This small molecule binds to this protein.
Small molecule (SMILES): CCCCCC(=O)Oc1ccc([N+](=O)[O-])cc1

Sequence of chain 1.D:
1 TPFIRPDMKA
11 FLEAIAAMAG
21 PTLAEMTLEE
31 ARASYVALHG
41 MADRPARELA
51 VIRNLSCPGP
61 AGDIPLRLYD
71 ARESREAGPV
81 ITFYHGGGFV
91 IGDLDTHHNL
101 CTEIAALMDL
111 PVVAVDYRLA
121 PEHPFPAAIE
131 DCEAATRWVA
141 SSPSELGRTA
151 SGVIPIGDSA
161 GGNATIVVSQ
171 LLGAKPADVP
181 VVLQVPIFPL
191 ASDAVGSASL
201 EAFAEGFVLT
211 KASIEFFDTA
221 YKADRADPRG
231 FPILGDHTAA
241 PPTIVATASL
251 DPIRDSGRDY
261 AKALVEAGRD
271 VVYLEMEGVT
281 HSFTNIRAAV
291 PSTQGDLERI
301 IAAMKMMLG

Binding-site contacts:
Ligand atom OAB contacts residue HIS281 of chain 1.D at 3.3 Å.
Ligand atom CAP contacts residue PHE217 of chain 1.D at 4.0 Å (hydrophobic).
Ligand atom OAA contacts residue TYR35 of chain 1.D at 3.9 Å.
Ligand atom CAN contacts residue GLY88 of chain 1.D at 2.8 Å.
Ligand atom CAN contacts residue SER159 of chain 1.D at 2.8 Å.
Ligand atom CAI contacts residue GLY87 of chain 1.D at 3.9 Å.
Ligand atom CAF contacts residue LEU209 of chain 1.D at 3.9 Å (hydrophobic).
Ligand atom OAA contacts residue SER159 of chain 1.D at 3.6 Å (h-bond).
Ligand atom CAL contacts residue GLY87 of chain 1.D at 3.6 Å.
Ligand atom CAG contacts residue TYR35 of chain 1.D at 3.5 Å (hydrophobic).
Ligand atom CAK contacts residue HIS281 of chain 1.D at 3.9 Å.
Ligand atom CAK contacts residue TYR35 of chain 1.D at 3.8 Å (hydrophobic).
Ligand atom CAM contacts residue LEU209 of chain 1.D at 3.5 Å (hydrophobic).
Ligand atom CAH contacts residue VAL208 of chain 1.D at 3.7 Å (hydrophobic).
Ligand atom CAL contacts residue GLY88 of chain 1.D at 3.6 Å.
Ligand atom CAO contacts residue GLY88 of chain 1.D at 3.8 Å.
Ligand atom CAI contacts residue PHE217 of chain 1.D at 3.5 Å (hydrophobic).
Ligand atom OAA contacts residue HIS281 of chain 1.D at 3.6 Å.
Ligand atom CAO contacts residue ALA160 of chain 1.D at 4.0 Å (hydrophobic).
Ligand atom CAP contacts residue LEU209 of chain 1.D at 3.8 Å (hydrophobic).
Ligand atom CAQ contacts residue GLY88 of chain 1.D at 3.1 Å.
Ligand atom CAN contacts residue GLY87 of chain 1.D at 3.1 Å.
Ligand atom CAL contacts residue HIS281 of chain 1.D at 3.6 Å.
Ligand atom CAP contacts residue HIS281 of chain 1.D at 4.1 Å.
Ligand atom CAQ contacts residue SER159 of chain 1.D at 2.9 Å.
Ligand atom NAE contacts residue SER159 of chain 1.D at 4.0 Å.
Ligand atom CAM contacts residue PHE217 of chain 1.D at 4.0 Å (hydrophobic).
Ligand atom CAO contacts residue SER159 of chain 1.D at 3.1 Å.
Ligand atom OAC contacts residue ALA160 of chain 1.D at 4.1 Å.
Ligand atom OAB contacts residue SER282 of chain 1.D at 3.3 Å (h-bond).
Ligand atom CAM contacts residue HIS281 of chain 1.D at 3.3 Å.
Ligand atom CAP contacts residue SER159 of chain 1.D at 3.1 Å.
Ligand atom CAN contacts residue ALA160 of chain 1.D at 3.2 Å (hydrophobic).
Ligand atom CAG contacts residue ILE91 of chain 1.D at 4.0 Å (hydrophobic).
Ligand atom OAC contacts residue LEU190 of chain 1.D at 3.7 Å.
Ligand atom OAB contacts residue LEU209 of chain 1.D at 4.1 Å.
Ligand atom CAM contacts residue SER159 of chain 1.D at 3.0 Å.
Ligand atom CAL contacts residue SER159 of chain 1.D at 2.8 Å.
Ligand atom OAA contacts residue GLY87 of chain 1.D at 3.3 Å (h-bond).
Ligand atom CAQ contacts residue ALA160 of chain 1.D at 3.0 Å (hydrophobic).